Sequence of chain 2.A:
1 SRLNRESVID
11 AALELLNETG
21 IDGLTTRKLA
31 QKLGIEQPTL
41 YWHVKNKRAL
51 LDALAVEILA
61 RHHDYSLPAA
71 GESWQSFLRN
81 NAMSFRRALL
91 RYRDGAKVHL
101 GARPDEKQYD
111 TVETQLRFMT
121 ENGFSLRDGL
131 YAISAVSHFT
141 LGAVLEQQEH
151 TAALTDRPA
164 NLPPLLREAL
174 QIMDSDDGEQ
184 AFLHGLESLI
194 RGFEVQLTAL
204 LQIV

Sequence of chain 1.A:
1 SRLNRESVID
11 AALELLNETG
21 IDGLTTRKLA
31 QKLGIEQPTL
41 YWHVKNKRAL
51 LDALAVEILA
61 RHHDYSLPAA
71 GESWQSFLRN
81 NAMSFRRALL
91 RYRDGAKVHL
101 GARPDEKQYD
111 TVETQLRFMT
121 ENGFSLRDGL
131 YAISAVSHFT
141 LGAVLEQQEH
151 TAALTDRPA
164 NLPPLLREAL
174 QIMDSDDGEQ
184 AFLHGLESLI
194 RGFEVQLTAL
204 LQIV

A protein and the small-molecule ligand that binds it are described below.
Small molecule (SMILES): Cc1c2c(c(O)c3c(O)cccc13)C(=O)[C@]1(O)C(=O)C(C(N)=O)=C(O)[C@@H](N(C)C)[C@@H]1C2

Binding-site contacts:
Ligand atom C42 contacts residue PHE85 of chain 2.A at 3.3 Å (hydrophobic).
Ligand atom C1A contacts residue PRO104 of chain 2.A at 3.6 Å (hydrophobic).
Ligand atom O11 contacts residue MG1 of chain 2.C at 2.0 Å.
Ligand atom O3 contacts residue HIS63 of chain 2.A at 2.8 Å (h-bond).
Ligand atom C21 contacts residue HIS63 of chain 2.A at 3.6 Å.
Ligand atom C10 contacts residue PRO104 of chain 2.A at 3.4 Å (hydrophobic).
Ligand atom O21 contacts residue HIS63 of chain 2.A at 3.0 Å (h-bond).
Ligand atom O21 contacts residue SER66 of chain 2.A at 2.7 Å (h-bond).
Ligand atom O3 contacts residue ASN81 of chain 2.A at 2.8 Å (h-bond).
Ligand atom C43 contacts residue ILE133 of chain 2.A at 3.8 Å (hydrophobic).
Ligand atom O21 contacts residue THR111 of chain 2.A at 3.7 Å.
Ligand atom O10 contacts residue ARG103 of chain 2.A at 3.5 Å.
Ligand atom C42 contacts residue ASN81 of chain 2.A at 3.3 Å.
Ligand atom O10 contacts residue PRO104 of chain 2.A at 3.4 Å.
Ligand atom C9 contacts residue MET176 of chain 1.A at 3.2 Å (hydrophobic).
Ligand atom C2 contacts residue GLN115 of chain 2.A at 3.7 Å.
Ligand atom O21 contacts residue GLN115 of chain 2.A at 3.2 Å (h-bond).
Ligand atom C1B contacts residue MG1 of chain 2.C at 3.6 Å.
Ligand atom N21 contacts residue LEU59 of chain 2.A at 3.8 Å.
Ligand atom C11 contacts residue MG1 of chain 2.C at 3.1 Å.
Ligand atom C21 contacts residue SER66 of chain 2.A at 3.8 Å.
Ligand atom C12 contacts residue MG1 of chain 2.C at 3.1 Å.
Ligand atom C42 contacts residue SER137 of chain 2.A at 3.5 Å.
Ligand atom O1 contacts residue VAL112 of chain 2.A at 3.6 Å.
Ligand atom O1C contacts residue PHE85 of chain 2.A at 3.4 Å.
Ligand atom C21 contacts residue GLN115 of chain 2.A at 3.6 Å.
Ligand atom O3 contacts residue GLN115 of chain 2.A at 3.2 Å (h-bond).
Ligand atom N4 contacts residue ASN81 of chain 2.A at 2.7 Å (h-bond).
Ligand atom C43 contacts residue SER137 of chain 2.A at 3.4 Å.
Ligand atom C9 contacts residue LEU173 of chain 1.A at 3.6 Å (hydrophobic).
Ligand atom O12 contacts residue MG1 of chain 2.C at 2.0 Å.
Ligand atom C3 contacts residue GLN115 of chain 2.A at 3.3 Å.
Ligand atom C62 contacts residue ILE133 of chain 2.A at 3.7 Å (hydrophobic).
Ligand atom C5 contacts residue GLN115 of chain 2.A at 3.1 Å.
Ligand atom C41 contacts residue SER137 of chain 2.A at 3.7 Å.
Ligand atom C4 contacts residue ASN81 of chain 2.A at 3.8 Å.
Ligand atom C8 contacts residue MET176 of chain 1.A at 3.1 Å (hydrophobic).
Ligand atom C43 contacts residue ASN81 of chain 2.A at 3.0 Å.
Ligand atom C4 contacts residue GLN115 of chain 2.A at 3.4 Å.
Ligand atom O12 contacts residue HIS99 of chain 2.A at 3.0 Å (h-bond).